A protein and the small-molecule ligand that binds it are described below.
Small molecule (SMILES): CC(=O)N[C@@H]1[C@@H](O)[C@H](O)[C@@H](CO)O[C@H]1O

Binding-site contacts:
Ligand atom C8 contacts residue MET107 of chain 1.A at 4.3 Å (hydrophobic).
Ligand atom C1 contacts residue ASN75 of chain 1.A at 1.4 Å.
Ligand atom C1 contacts residue THR77 of chain 1.A at 3.9 Å.
Ligand atom C7 contacts residue ASN75 of chain 1.A at 4.0 Å.
Ligand atom O5 contacts residue THR77 of chain 1.A at 3.6 Å (h-bond).
Ligand atom C6 contacts residue THR77 of chain 1.A at 3.7 Å.
Ligand atom C1 contacts residue MET107 of chain 1.A at 4.2 Å (hydrophobic).
Ligand atom C1 contacts residue LEU92 of chain 1.A at 4.2 Å (hydrophobic).
Ligand atom O7 contacts residue MET107 of chain 1.A at 3.5 Å.
Ligand atom C5 contacts residue ASN75 of chain 1.A at 3.6 Å.
Ligand atom C4 contacts residue THR77 of chain 1.A at 4.5 Å.
Ligand atom O3 contacts residue LEU92 of chain 1.A at 4.4 Å.
Ligand atom C2 contacts residue ASN75 of chain 1.A at 2.5 Å.
Ligand atom C4 contacts residue ASN75 of chain 1.A at 4.2 Å.
Ligand atom C7 contacts residue MET107 of chain 1.A at 3.5 Å (hydrophobic).
Ligand atom C2 contacts residue MET107 of chain 1.A at 3.6 Å (hydrophobic).
Ligand atom C3 contacts residue ASN75 of chain 1.A at 3.8 Å.
Ligand atom O5 contacts residue ASN75 of chain 1.A at 2.4 Å (h-bond).
Ligand atom C5 contacts residue THR77 of chain 1.A at 4.1 Å.
Ligand atom N2 contacts residue MET107 of chain 1.A at 3.6 Å.
Ligand atom N2 contacts residue ASN75 of chain 1.A at 2.8 Å (h-bond).

Sequence of chain 1.A:
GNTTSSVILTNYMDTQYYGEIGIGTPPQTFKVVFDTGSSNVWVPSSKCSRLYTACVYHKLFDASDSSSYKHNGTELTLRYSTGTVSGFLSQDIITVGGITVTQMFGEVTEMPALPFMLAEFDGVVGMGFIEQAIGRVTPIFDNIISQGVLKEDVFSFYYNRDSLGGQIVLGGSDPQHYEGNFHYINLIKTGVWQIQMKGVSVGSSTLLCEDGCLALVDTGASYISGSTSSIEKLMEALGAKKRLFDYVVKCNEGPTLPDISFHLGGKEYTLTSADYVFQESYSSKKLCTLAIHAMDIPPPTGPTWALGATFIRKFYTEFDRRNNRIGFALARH